Binding-site contacts:
Ligand atom O2 contacts residue GLY55 of chain 1.G at 4.2 Å.
Ligand atom O3 contacts residue THR94 of chain 1.H at 4.2 Å.
Ligand atom C7 contacts residue ASN58 of chain 1.G at 4.4 Å.
Ligand atom C8 contacts residue PRO93 of chain 1.H at 3.8 Å (hydrophobic).
Ligand atom O6 contacts residue TRP113 of chain 1.G at 4.4 Å.
Ligand atom C6 contacts residue THR109 of chain 1.B at 3.7 Å.
Ligand atom O6 contacts residue THR115 of chain 1.G at 3.1 Å (h-bond).
Ligand atom C3 contacts residue THR94 of chain 1.H at 4.1 Å.
Ligand atom C4 contacts residue ASN107 of chain 1.B at 4.3 Å.
Ligand atom N2 contacts residue THR94 of chain 1.H at 3.2 Å (h-bond).
Ligand atom O7 contacts residue ASN107 of chain 1.B at 3.0 Å (h-bond).
Ligand atom N2 contacts residue ASN107 of chain 1.B at 2.9 Å (h-bond).
Ligand atom C7 contacts residue THR94 of chain 1.H at 3.9 Å.
Ligand atom O7 contacts residue PHE114 of chain 1.G at 4.1 Å.
Ligand atom C8 contacts residue THR94 of chain 1.H at 3.5 Å.
Ligand atom O7 contacts residue ASP89 of chain 1.H at 4.4 Å.
Ligand atom C1 contacts residue ASN107 of chain 1.B at 1.4 Å.
Ligand atom C2 contacts residue ASN107 of chain 1.B at 2.5 Å.
Ligand atom C8 contacts residue ASN107 of chain 1.B at 4.4 Å.
Ligand atom O7 contacts residue ASN58 of chain 1.G at 3.5 Å (h-bond).
Ligand atom C7 contacts residue ASN107 of chain 1.B at 3.2 Å.
Ligand atom C3 contacts residue ASN107 of chain 1.B at 3.8 Å.
Ligand atom O5 contacts residue ASN107 of chain 1.B at 2.4 Å (h-bond).
Ligand atom C6 contacts residue THR115 of chain 1.G at 3.3 Å.
Ligand atom C8 contacts residue TRP88 of chain 1.H at 4.5 Å (hydrophobic).
Ligand atom C2 contacts residue THR94 of chain 1.H at 4.2 Å.
Ligand atom C5 contacts residue ASN107 of chain 1.B at 3.6 Å.
Ligand atom C8 contacts residue ARG92 of chain 1.H at 4.0 Å.
Ligand atom C7 contacts residue ARG92 of chain 1.H at 4.5 Å.
Ligand atom O6 contacts residue THR109 of chain 1.B at 4.3 Å.
Ligand atom C8 contacts residue ASP89 of chain 1.H at 4.0 Å.

Sequence of chain 1.G:
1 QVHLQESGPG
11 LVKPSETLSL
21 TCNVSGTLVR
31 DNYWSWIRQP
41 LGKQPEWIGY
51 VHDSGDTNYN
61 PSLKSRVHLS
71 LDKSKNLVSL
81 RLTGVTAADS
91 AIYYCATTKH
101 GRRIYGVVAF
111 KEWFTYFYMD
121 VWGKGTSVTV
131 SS

A small-molecule ligand and the protein it binds are described below.
Small molecule (SMILES): CC(=O)N[C@H]1[C@H](O[C@H]2[C@H](O)[C@@H](NC(C)=O)CO[C@@H]2CO)O[C@H](CO)[C@@H](O[C@@H]2O[C@H](CO)[C@@H](O)[C@H](O)[C@@H]2O)[C@@H]1O

Sequence of chain 1.H:
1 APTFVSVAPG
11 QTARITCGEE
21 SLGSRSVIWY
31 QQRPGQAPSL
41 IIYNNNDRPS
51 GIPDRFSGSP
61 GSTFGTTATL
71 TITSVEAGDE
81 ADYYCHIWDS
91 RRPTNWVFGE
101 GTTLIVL

Sequence of chain 1.B:
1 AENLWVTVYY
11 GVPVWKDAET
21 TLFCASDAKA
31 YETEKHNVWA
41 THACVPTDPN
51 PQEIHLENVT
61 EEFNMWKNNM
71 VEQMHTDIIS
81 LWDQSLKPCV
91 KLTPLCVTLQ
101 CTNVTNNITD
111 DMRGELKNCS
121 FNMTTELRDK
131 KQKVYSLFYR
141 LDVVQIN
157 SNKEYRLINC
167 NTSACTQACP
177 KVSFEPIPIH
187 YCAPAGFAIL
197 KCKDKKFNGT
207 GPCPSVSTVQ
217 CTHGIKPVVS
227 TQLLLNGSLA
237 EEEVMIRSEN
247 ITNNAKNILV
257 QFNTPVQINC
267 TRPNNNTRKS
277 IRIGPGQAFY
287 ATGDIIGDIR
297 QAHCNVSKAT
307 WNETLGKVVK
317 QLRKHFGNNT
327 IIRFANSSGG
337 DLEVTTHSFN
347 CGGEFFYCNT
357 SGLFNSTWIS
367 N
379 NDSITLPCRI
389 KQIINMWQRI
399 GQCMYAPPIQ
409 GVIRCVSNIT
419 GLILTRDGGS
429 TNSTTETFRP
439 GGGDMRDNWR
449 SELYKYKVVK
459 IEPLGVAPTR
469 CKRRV